This small molecule binds to this protein.
Small molecule (SMILES): CC(=O)N[C@@H]1[C@@H](O)[C@H](O)[C@@H](CO)O[C@H]1O

Sequence of chain 10.H:
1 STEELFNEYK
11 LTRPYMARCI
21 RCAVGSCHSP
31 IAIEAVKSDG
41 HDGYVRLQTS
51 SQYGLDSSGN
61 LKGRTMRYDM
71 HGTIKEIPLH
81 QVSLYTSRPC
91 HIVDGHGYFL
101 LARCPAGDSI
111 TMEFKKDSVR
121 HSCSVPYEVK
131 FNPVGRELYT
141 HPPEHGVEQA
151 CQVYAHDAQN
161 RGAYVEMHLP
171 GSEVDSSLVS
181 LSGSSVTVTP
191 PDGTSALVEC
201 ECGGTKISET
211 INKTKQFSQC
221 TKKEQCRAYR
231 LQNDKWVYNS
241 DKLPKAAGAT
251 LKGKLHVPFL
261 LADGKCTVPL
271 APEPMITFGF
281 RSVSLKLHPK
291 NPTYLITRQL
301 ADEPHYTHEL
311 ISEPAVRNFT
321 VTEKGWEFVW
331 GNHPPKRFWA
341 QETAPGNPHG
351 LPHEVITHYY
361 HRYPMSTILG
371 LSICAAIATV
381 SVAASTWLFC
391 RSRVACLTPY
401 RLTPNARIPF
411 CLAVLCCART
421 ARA

Binding-site contacts:
Ligand atom O6 contacts residue SER284 of chain 10.H at 2.6 Å (h-bond).
Ligand atom C6 contacts residue ASN318 of chain 10.H at 3.2 Å.
Ligand atom C6 contacts residue SER284 of chain 10.H at 3.5 Å.
Ligand atom O6 contacts residue ASN318 of chain 10.H at 2.6 Å (h-bond).